Sequence of chain 1.A:
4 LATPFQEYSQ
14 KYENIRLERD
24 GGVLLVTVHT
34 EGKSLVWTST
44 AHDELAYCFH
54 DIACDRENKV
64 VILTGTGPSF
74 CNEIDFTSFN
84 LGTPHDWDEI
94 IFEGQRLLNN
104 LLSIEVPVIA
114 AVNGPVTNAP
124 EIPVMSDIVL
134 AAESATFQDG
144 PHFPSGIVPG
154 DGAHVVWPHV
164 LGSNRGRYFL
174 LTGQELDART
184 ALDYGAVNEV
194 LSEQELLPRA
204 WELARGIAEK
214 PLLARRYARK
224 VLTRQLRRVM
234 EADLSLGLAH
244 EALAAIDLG

The protein below binds the small molecule below.
Small molecule (SMILES): C[C@@H]1C(=O)C[C@@H](CC(O)O)C1(C)C

Binding-site contacts:
Ligand atom C2 contacts residue GLU244 of chain 1.A at 4.5 Å.
Ligand atom C1 contacts residue TRP90 of chain 1.A at 4.2 Å (hydrophobic).
Ligand atom C5 contacts residue ILE93 of chain 1.A at 3.8 Å (hydrophobic).
Ligand atom C7 contacts residue PHE82 of chain 1.A at 3.6 Å (hydrophobic).
Ligand atom O1 contacts residue HIS45 of chain 1.A at 3.3 Å (h-bond).
Ligand atom C10 contacts residue GLU244 of chain 1.A at 3.3 Å.
Ligand atom C9 contacts residue GLU244 of chain 1.A at 3.3 Å.
Ligand atom C8 contacts residue ILE150 of chain 1.A at 4.2 Å (hydrophobic).
Ligand atom O1 contacts residue PHE82 of chain 1.A at 3.4 Å.
Ligand atom C3 contacts residue TRP40 of chain 1.A at 4.3 Å (hydrophobic).
Ligand atom C10 contacts residue ASP154 of chain 1.A at 3.3 Å.
Ligand atom C4 contacts residue HIS45 of chain 1.A at 4.0 Å.
Ligand atom O3 contacts residue HIS145 of chain 1.A at 4.3 Å.
Ligand atom O1 contacts residue TRP40 of chain 1.A at 2.7 Å (h-bond).
Ligand atom C4 contacts residue TRP40 of chain 1.A at 3.9 Å (hydrophobic).
Ligand atom O3 contacts residue ASP154 of chain 1.A at 2.7 Å (salt-bridge).
Ligand atom C6 contacts residue TRP40 of chain 1.A at 3.7 Å (hydrophobic).
Ligand atom C8 contacts residue TRP90 of chain 1.A at 4.3 Å (hydrophobic).
Ligand atom O2 contacts residue GLU244 of chain 1.A at 2.5 Å (salt-bridge).
Ligand atom C6 contacts residue PHE82 of chain 1.A at 4.2 Å (hydrophobic).
Ligand atom C7 contacts residue PHE79 of chain 1.A at 4.2 Å (hydrophobic).
Ligand atom O3 contacts residue HIS45 of chain 1.A at 4.3 Å.
Ligand atom C9 contacts residue TRP90 of chain 1.A at 3.7 Å (hydrophobic).
Ligand atom C9 contacts residue ILE93 of chain 1.A at 3.6 Å (hydrophobic).
Ligand atom C8 contacts residue GLU244 of chain 1.A at 3.5 Å.
Ligand atom O2 contacts residue HIS145 of chain 1.A at 2.8 Å.
Ligand atom C10 contacts residue HIS145 of chain 1.A at 3.9 Å.
Ligand atom C3 contacts residue PHE82 of chain 1.A at 4.5 Å (hydrophobic).
Ligand atom O2 contacts residue ASP154 of chain 1.A at 3.2 Å (salt-bridge).
Ligand atom C5 contacts residue PHE82 of chain 1.A at 3.5 Å (hydrophobic).
Ligand atom C6 contacts residue PRO144 of chain 1.A at 4.0 Å (hydrophobic).
Ligand atom O3 contacts residue GLU244 of chain 1.A at 4.5 Å.
Ligand atom C4 contacts residue PHE82 of chain 1.A at 3.9 Å (hydrophobic).
Ligand atom C6 contacts residue ILE77 of chain 1.A at 3.6 Å (hydrophobic).
Ligand atom C1 contacts residue GLU244 of chain 1.A at 4.3 Å.
Ligand atom C5 contacts residue HIS45 of chain 1.A at 4.1 Å.
Ligand atom C1 contacts residue ILE93 of chain 1.A at 3.8 Å (hydrophobic).
Ligand atom C7 contacts residue LEU84 of chain 1.A at 4.0 Å (hydrophobic).